A small-molecule ligand and the protein it binds are described below.
Small molecule (SMILES): O=C1Cc2ccccc2C(=O)N1O

Binding-site contacts:
Ligand atom O11 contacts residue GLU61 of chain 1.B at 3.5 Å (salt-bridge).
Ligand atom C4 contacts residue LYS115 of chain 1.B at 4.2 Å.
Ligand atom O12 contacts residue LYS115 of chain 1.B at 4.3 Å.
Ligand atom C10 contacts residue HIS41 of chain 1.B at 4.1 Å.
Ligand atom O12 contacts residue MN1 of chain 1.L at 2.2 Å.
Ligand atom N9 contacts residue MN1 of chain 1.L at 3.1 Å.
Ligand atom C8 contacts residue GLU61 of chain 1.B at 4.0 Å.
Ligand atom O12 contacts residue GLU61 of chain 1.B at 3.5 Å (salt-bridge).
Ligand atom N9 contacts residue MN1 of chain 1.M at 3.0 Å.
Ligand atom C10 contacts residue MN1 of chain 1.M at 4.3 Å.
Ligand atom C3 contacts residue LYS115 of chain 1.B at 4.1 Å.
Ligand atom C8 contacts residue MN1 of chain 1.L at 4.4 Å.
Ligand atom O13 contacts residue ILE101 of chain 1.B at 3.7 Å.
Ligand atom O13 contacts residue TYR111 of chain 1.B at 4.2 Å.
Ligand atom C10 contacts residue LYS115 of chain 1.B at 3.5 Å.
Ligand atom C5 contacts residue TYR111 of chain 1.B at 4.3 Å (hydrophobic).
Ligand atom O12 contacts residue HIS41 of chain 1.B at 3.2 Å.
Ligand atom O11 contacts residue MN1 of chain 1.M at 2.5 Å.
Ligand atom O11 contacts residue LEU87 of chain 1.B at 4.5 Å.
Ligand atom O13 contacts residue GLU100 of chain 1.B at 3.6 Å.
Ligand atom O12 contacts residue MN1 of chain 1.M at 2.1 Å.
Ligand atom O13 contacts residue HIS41 of chain 1.B at 3.4 Å (h-bond).
Ligand atom C4 contacts residue TYR111 of chain 1.B at 3.8 Å (hydrophobic).
Ligand atom O13 contacts residue MN1 of chain 1.L at 2.4 Å.
Ligand atom N9 contacts residue LYS115 of chain 1.B at 4.2 Å.
Ligand atom C10 contacts residue GLU100 of chain 1.B at 4.0 Å.
Ligand atom N9 contacts residue GLU100 of chain 1.B at 3.8 Å.
Ligand atom C8 contacts residue MN1 of chain 1.M at 3.1 Å.
Ligand atom O13 contacts residue LYS115 of chain 1.B at 3.0 Å (salt-bridge).
Ligand atom N9 contacts residue HIS41 of chain 1.B at 3.9 Å.
Ligand atom N9 contacts residue ASP89 of chain 1.B at 4.3 Å.
Ligand atom N9 contacts residue GLU61 of chain 1.B at 4.0 Å.
Ligand atom O12 contacts residue ILE101 of chain 1.B at 4.3 Å.
Ligand atom O12 contacts residue GLU100 of chain 1.B at 3.1 Å (salt-bridge).
Ligand atom O12 contacts residue ASP89 of chain 1.B at 3.1 Å (salt-bridge).
Ligand atom C10 contacts residue MN1 of chain 1.L at 3.1 Å.
Ligand atom O11 contacts residue ASP89 of chain 1.B at 4.5 Å.

Sequence of chain 1.B:
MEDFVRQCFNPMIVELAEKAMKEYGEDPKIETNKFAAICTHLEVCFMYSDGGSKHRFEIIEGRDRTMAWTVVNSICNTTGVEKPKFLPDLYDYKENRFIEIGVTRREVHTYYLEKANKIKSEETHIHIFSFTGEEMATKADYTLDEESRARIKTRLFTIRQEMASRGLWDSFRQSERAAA